Binding-site contacts:
Ligand atom O2A contacts residue THR252 of chain 1.I at 3.6 Å.
Ligand atom S1G contacts residue ARG359 of chain 1.H at 3.5 Å.
Ligand atom C8 contacts residue ALA409 of chain 1.I at 3.5 Å (hydrophobic).
Ligand atom C2 contacts residue LEU253 of chain 1.I at 3.6 Å (hydrophobic).
Ligand atom O3G contacts residue ARG359 of chain 1.H at 3.9 Å.
Ligand atom C5' contacts residue GLY248 of chain 1.I at 3.8 Å.
Ligand atom O1B contacts residue GLY248 of chain 1.I at 3.2 Å (h-bond).
Ligand atom O2' contacts residue LEU253 of chain 1.I at 3.9 Å.
Ligand atom O4' contacts residue ALA409 of chain 1.I at 3.5 Å.
Ligand atom N6 contacts residue GLY207 of chain 1.I at 3.2 Å (h-bond).
Ligand atom O2B contacts residue LYS251 of chain 1.I at 3.7 Å.
Ligand atom N7 contacts residue THR249 of chain 1.I at 3.5 Å (h-bond).
Ligand atom N3 contacts residue LEU253 of chain 1.I at 3.5 Å.
Ligand atom PB contacts residue GLY248 of chain 1.I at 3.7 Å.
Ligand atom O3A contacts residue GLY248 of chain 1.I at 3.6 Å.
Ligand atom PB contacts residue GLY250 of chain 1.I at 3.5 Å.
Ligand atom O2B contacts residue THR252 of chain 1.I at 3.4 Å (h-bond).
Ligand atom O2B contacts residue MG1 of chain 1.LA at 3.6 Å.
Ligand atom N1 contacts residue GLY207 of chain 1.I at 3.6 Å.
Ligand atom O1B contacts residue LYS251 of chain 1.I at 3.2 Å (salt-bridge).
Ligand atom C8 contacts residue GLY248 of chain 1.I at 3.2 Å.
Ligand atom N7 contacts residue GLY408 of chain 1.I at 3.5 Å.
Ligand atom N1 contacts residue ILE380 of chain 1.I at 3.3 Å.
Ligand atom O3' contacts residue LYS236 of chain 1.H at 3.8 Å.
Ligand atom C2 contacts residue ASP205 of chain 1.I at 3.3 Å.
Ligand atom O3A contacts residue GLY250 of chain 1.I at 3.1 Å (h-bond).
Ligand atom O3G contacts residue LYS251 of chain 1.I at 3.6 Å (salt-bridge).
Ligand atom O2A contacts residue LEU253 of chain 1.I at 3.7 Å.
Ligand atom N7 contacts residue GLY248 of chain 1.I at 3.5 Å (h-bond).
Ligand atom O2G contacts residue MG1 of chain 1.LA at 2.7 Å.
Ligand atom O1B contacts residue GLY250 of chain 1.I at 2.8 Å (h-bond).
Ligand atom O3B contacts residue GLY248 of chain 1.I at 3.1 Å (h-bond).
Ligand atom C6 contacts residue ILE380 of chain 1.I at 3.5 Å (hydrophobic).
Ligand atom O1B contacts residue THR249 of chain 1.I at 2.9 Å (h-bond).
Ligand atom N6 contacts residue THR249 of chain 1.I at 3.9 Å.
Ligand atom C8 contacts residue GLY408 of chain 1.I at 3.5 Å.
Ligand atom N1 contacts residue ILE206 of chain 1.I at 3.9 Å.
Ligand atom O2A contacts residue GLY250 of chain 1.I at 3.3 Å.
Ligand atom N6 contacts residue ILE380 of chain 1.I at 3.4 Å.
Ligand atom O3G contacts residue ASN348 of chain 1.I at 3.4 Å (h-bond).

Sequence of chain 1.I:
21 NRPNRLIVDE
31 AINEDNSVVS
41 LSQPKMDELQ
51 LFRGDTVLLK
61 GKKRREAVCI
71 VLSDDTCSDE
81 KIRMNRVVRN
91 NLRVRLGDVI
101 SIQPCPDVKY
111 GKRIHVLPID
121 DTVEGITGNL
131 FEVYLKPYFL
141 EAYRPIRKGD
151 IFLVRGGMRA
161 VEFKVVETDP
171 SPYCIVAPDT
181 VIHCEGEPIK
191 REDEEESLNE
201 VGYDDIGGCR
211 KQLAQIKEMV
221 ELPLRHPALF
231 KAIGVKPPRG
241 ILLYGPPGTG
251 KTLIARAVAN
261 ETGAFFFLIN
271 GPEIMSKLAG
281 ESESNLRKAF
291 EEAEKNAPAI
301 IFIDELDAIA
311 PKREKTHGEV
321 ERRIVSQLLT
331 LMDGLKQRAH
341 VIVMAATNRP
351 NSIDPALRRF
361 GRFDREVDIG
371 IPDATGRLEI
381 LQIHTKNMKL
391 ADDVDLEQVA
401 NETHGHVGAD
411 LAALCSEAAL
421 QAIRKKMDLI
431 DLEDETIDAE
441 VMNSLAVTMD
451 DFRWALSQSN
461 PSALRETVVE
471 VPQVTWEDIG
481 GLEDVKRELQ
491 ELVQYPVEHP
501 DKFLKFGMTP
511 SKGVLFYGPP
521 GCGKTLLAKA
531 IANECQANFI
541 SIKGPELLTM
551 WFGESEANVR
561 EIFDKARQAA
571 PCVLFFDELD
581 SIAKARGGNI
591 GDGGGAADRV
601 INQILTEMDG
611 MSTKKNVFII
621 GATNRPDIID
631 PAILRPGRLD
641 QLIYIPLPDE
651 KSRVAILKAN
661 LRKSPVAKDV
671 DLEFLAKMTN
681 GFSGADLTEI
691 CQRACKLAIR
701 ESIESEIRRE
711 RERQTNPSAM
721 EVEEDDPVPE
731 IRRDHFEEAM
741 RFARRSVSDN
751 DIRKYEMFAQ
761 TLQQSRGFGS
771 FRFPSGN

A protein and the small-molecule ligand that binds it are described below.
Small molecule (SMILES): Nc1ncnc2c1ncn2[C@@H]1O[C@H](COP(=O)(O)OP(=O)(O)OP(O)(O)=S)[C@@H](O)[C@H]1O

Sequence of chain 1.H:
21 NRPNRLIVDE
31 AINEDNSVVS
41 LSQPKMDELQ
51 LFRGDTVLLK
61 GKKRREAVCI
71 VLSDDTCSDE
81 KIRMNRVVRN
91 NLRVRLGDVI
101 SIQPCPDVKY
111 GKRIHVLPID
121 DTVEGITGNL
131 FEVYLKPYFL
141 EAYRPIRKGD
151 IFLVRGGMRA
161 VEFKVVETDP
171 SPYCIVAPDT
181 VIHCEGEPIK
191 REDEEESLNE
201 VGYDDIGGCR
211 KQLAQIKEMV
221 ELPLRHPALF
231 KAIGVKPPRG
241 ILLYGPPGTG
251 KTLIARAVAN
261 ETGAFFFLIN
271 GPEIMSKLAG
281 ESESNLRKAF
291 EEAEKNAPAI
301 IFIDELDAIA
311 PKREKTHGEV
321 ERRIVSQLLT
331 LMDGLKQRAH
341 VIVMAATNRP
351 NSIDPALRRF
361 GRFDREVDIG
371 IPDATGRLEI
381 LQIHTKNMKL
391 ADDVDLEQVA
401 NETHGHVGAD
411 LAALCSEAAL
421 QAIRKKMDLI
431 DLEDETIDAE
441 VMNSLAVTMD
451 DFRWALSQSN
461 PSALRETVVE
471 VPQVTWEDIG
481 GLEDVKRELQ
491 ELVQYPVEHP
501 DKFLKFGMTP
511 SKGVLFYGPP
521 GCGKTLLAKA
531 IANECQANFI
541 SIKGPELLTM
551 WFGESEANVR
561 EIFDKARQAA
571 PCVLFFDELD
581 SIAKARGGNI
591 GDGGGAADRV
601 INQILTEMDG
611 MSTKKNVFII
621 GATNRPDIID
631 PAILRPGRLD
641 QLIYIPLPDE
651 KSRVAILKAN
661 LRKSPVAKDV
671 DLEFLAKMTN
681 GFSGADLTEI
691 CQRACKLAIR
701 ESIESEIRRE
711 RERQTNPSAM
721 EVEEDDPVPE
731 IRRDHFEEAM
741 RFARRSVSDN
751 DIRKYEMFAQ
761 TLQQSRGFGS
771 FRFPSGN